This protein binds this small molecule.
Small molecule (SMILES): CC(=O)N[C@H]1[C@H](O[C@H]2[C@H](O)[C@@H](NC(C)=O)CO[C@@H]2CO)O[C@H](CO)[C@@H](O[C@@H]2O[C@H](CO)[C@@H](O)[C@H](O)[C@@H]2O)[C@@H]1O

Binding-site contacts:
Ligand atom C6 contacts residue ASN138 of chain 1.Q at 4.4 Å.
Ligand atom C3 contacts residue ASN138 of chain 1.Q at 4.4 Å.
Ligand atom N2 contacts residue ASN138 of chain 1.Q at 3.9 Å.
Ligand atom C4 contacts residue ASN138 of chain 1.Q at 4.5 Å.
Ligand atom C5 contacts residue ASN138 of chain 1.Q at 3.7 Å.
Ligand atom C2 contacts residue ASN138 of chain 1.Q at 3.2 Å.
Ligand atom C1 contacts residue ASN138 of chain 1.Q at 2.1 Å.
Ligand atom O5 contacts residue ASN138 of chain 1.Q at 2.3 Å (h-bond).
Ligand atom O6 contacts residue ASN138 of chain 1.Q at 4.4 Å.
Ligand atom O6 contacts residue GLN85 of chain 1.Q at 4.0 Å.
Ligand atom O6 contacts residue GLY137 of chain 1.Q at 4.4 Å.

Sequence of chain 1.Q:
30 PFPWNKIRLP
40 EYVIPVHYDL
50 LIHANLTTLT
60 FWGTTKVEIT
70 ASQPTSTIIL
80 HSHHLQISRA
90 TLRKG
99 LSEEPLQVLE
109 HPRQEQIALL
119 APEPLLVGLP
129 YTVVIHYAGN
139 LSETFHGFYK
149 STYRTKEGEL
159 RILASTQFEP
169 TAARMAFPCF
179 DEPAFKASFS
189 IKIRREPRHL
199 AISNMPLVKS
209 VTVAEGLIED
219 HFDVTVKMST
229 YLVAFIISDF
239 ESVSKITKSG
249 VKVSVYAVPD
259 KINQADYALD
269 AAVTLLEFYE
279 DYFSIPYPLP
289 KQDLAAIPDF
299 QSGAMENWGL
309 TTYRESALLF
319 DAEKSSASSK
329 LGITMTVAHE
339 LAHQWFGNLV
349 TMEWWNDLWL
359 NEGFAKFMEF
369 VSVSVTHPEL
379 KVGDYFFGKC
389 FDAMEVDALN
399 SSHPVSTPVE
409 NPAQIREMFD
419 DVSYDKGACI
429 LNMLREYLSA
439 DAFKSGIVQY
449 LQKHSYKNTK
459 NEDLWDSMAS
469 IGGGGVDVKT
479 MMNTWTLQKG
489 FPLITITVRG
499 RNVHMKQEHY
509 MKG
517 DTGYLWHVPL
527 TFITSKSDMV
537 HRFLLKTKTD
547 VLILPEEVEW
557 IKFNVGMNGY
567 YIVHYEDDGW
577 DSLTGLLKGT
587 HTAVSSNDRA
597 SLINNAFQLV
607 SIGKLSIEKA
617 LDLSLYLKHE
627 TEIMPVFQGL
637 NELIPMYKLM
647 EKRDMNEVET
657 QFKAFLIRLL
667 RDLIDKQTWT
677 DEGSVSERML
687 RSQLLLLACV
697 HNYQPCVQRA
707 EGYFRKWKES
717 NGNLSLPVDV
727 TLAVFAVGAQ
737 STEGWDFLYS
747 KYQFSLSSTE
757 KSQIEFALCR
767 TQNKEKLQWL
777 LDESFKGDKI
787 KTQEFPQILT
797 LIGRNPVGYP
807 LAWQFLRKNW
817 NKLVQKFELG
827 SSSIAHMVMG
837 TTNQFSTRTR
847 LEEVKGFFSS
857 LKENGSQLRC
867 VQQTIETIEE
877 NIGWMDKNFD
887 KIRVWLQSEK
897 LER